Sequence of chain 2.A:
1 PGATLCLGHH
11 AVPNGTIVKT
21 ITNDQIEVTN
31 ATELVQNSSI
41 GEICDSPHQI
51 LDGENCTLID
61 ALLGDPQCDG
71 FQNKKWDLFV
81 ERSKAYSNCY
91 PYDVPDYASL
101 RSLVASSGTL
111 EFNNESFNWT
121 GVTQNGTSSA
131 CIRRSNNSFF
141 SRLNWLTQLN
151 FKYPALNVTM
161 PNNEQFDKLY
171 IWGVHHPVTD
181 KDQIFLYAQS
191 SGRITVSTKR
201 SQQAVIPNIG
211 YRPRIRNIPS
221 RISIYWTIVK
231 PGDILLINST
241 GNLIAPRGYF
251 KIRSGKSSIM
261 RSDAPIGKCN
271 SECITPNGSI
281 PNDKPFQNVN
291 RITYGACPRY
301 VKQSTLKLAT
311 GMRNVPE

Sequence of chain 2.B:
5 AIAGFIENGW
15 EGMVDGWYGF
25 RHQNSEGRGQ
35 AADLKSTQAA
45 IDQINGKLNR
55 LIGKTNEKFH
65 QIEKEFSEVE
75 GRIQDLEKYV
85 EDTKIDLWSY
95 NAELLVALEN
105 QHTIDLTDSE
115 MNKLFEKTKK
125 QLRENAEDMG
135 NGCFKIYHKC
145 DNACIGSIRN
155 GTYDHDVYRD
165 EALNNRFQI

The protein below binds the small molecule below.
Small molecule (SMILES): CC(=O)N[C@H]1[C@H](O[C@H]2[C@H](O)[C@@H](NC(C)=O)CO[C@@H]2CO)O[C@H](CO)[C@@H](O[C@@H]2O[C@H](CO)[C@@H](O)[C@H](O[C@H]3O[C@H](CO)[C@@H](O)[C@H](O)[C@@H]3O)[C@@H]2O)[C@@H]1O

Binding-site contacts:
Ligand atom O6 contacts residue THR310 of chain 2.A at 4.1 Å.
Ligand atom O7 contacts residue ASN30 of chain 2.A at 3.6 Å.
Ligand atom O5 contacts residue THR310 of chain 2.A at 3.1 Å (h-bond).
Ligand atom C4 contacts residue ASN30 of chain 2.A at 4.3 Å.
Ligand atom C7 contacts residue ASN30 of chain 2.A at 3.5 Å.
Ligand atom O7 contacts residue THR32 of chain 2.A at 4.3 Å.
Ligand atom O6 contacts residue LEU52 of chain 2.B at 3.2 Å.
Ligand atom C1 contacts residue THR310 of chain 2.A at 3.7 Å.
Ligand atom C6 contacts residue LEU52 of chain 2.B at 3.9 Å (hydrophobic).
Ligand atom O5 contacts residue ASN30 of chain 2.A at 2.3 Å (h-bond).
Ligand atom C6 contacts residue THR310 of chain 2.A at 4.1 Å.
Ligand atom C3 contacts residue ASN30 of chain 2.A at 3.8 Å.
Ligand atom C5 contacts residue THR310 of chain 2.A at 4.2 Å.
Ligand atom C2 contacts residue ASN30 of chain 2.A at 2.5 Å.
Ligand atom C1 contacts residue ASN30 of chain 2.A at 1.4 Å.
Ligand atom N2 contacts residue ASN30 of chain 2.A at 3.0 Å (h-bond).
Ligand atom C6 contacts residue THR32 of chain 2.A at 4.4 Å.
Ligand atom C8 contacts residue THR32 of chain 2.A at 3.6 Å.
Ligand atom C5 contacts residue ASN30 of chain 2.A at 3.6 Å.
Ligand atom C7 contacts residue THR32 of chain 2.A at 4.3 Å.